Binding-site contacts:
Ligand atom O7 contacts residue LYS201 of chain 6.A at 3.4 Å (salt-bridge).
Ligand atom O1P contacts residue ASN123 of chain 4.A at 3.4 Å (h-bond).
Ligand atom O6 contacts residue HIS327 of chain 6.A at 3.4 Å.
Ligand atom O5P contacts residue GLY404 of chain 6.A at 3.2 Å (h-bond).
Ligand atom P2 contacts residue GLY403 of chain 6.A at 3.8 Å.
Ligand atom O4P contacts residue LYS175 of chain 6.A at 3.4 Å (salt-bridge).
Ligand atom O3P contacts residue HIS327 of chain 6.A at 3.8 Å.
Ligand atom C4 contacts residue LYS175 of chain 6.A at 3.5 Å.
Ligand atom O4P contacts residue GLY404 of chain 6.A at 2.6 Å (h-bond).
Ligand atom O2 contacts residue ASN123 of chain 4.A at 3.7 Å.
Ligand atom O7 contacts residue HIS327 of chain 6.A at 2.8 Å.
Ligand atom O7 contacts residue HIS294 of chain 6.A at 2.7 Å (h-bond).
Ligand atom O1P contacts residue HIS294 of chain 6.A at 3.7 Å.
Ligand atom O2P contacts residue HIS298 of chain 6.A at 3.2 Å (h-bond).
Ligand atom O6 contacts residue LYS201 of chain 6.A at 3.4 Å (salt-bridge).
Ligand atom O1P contacts residue ARG295 of chain 6.A at 3.5 Å.
Ligand atom O5P contacts residue GLY403 of chain 6.A at 2.6 Å (h-bond).
Ligand atom O3 contacts residue GLY380 of chain 6.A at 3.2 Å.
Ligand atom C contacts residue HIS294 of chain 6.A at 3.9 Å.
Ligand atom P2 contacts residue GLY380 of chain 6.A at 3.9 Å.
Ligand atom O2 contacts residue GLU204 of chain 6.A at 3.8 Å.
Ligand atom O6 contacts residue SER379 of chain 6.A at 3.2 Å.
Ligand atom C5 contacts residue LYS175 of chain 6.A at 3.3 Å.
Ligand atom O4 contacts residue LYS175 of chain 6.A at 3.4 Å (salt-bridge).
Ligand atom O6P contacts residue GLY380 of chain 6.A at 3.6 Å.
Ligand atom C1 contacts residue SER379 of chain 6.A at 3.1 Å.
Ligand atom O1 contacts residue ASN123 of chain 4.A at 3.6 Å (h-bond).
Ligand atom O5 contacts residue LYS175 of chain 6.A at 3.8 Å.
Ligand atom C contacts residue LYS201 of chain 6.A at 3.7 Å.
Ligand atom O5P contacts residue PHE402 of chain 6.A at 3.7 Å.
Ligand atom O6P contacts residue GLY381 of chain 6.A at 2.8 Å (h-bond).
Ligand atom O3P contacts residue ARG295 of chain 6.A at 2.8 Å (salt-bridge).
Ligand atom C contacts residue SER379 of chain 6.A at 3.6 Å.
Ligand atom O5 contacts residue GLY380 of chain 6.A at 3.2 Å.
Ligand atom O3P contacts residue SER379 of chain 6.A at 3.8 Å.
Ligand atom P2 contacts residue GLY404 of chain 6.A at 3.5 Å.
Ligand atom O1P contacts residue HIS298 of chain 6.A at 3.4 Å (h-bond).
Ligand atom P1 contacts residue ARG295 of chain 6.A at 3.7 Å.
Ligand atom C contacts residue HIS327 of chain 6.A at 3.4 Å.
Ligand atom O4P contacts residue GLY403 of chain 6.A at 3.3 Å.

This protein binds this small molecule.
Small molecule (SMILES): O=C(O)[C@@](O)(COP(=O)(O)O)[C@H](O)[C@H](O)COP(=O)(O)O

Sequence of chain 4.A:
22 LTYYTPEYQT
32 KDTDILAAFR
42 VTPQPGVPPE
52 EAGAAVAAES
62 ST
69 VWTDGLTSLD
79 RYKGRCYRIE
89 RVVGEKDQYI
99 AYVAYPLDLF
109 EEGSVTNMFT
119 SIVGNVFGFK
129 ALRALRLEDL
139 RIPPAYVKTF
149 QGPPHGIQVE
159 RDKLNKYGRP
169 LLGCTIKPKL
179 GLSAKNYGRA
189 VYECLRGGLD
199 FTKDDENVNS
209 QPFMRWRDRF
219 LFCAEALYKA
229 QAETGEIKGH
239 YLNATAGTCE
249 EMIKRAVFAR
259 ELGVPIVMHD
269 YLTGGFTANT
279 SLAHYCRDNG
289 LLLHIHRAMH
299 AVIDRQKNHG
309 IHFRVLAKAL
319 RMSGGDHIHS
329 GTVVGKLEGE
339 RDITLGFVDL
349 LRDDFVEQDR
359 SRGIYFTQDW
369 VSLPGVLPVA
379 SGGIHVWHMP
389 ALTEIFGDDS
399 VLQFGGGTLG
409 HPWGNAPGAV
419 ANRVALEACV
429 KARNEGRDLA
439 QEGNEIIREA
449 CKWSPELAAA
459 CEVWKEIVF

Sequence of chain 6.A:
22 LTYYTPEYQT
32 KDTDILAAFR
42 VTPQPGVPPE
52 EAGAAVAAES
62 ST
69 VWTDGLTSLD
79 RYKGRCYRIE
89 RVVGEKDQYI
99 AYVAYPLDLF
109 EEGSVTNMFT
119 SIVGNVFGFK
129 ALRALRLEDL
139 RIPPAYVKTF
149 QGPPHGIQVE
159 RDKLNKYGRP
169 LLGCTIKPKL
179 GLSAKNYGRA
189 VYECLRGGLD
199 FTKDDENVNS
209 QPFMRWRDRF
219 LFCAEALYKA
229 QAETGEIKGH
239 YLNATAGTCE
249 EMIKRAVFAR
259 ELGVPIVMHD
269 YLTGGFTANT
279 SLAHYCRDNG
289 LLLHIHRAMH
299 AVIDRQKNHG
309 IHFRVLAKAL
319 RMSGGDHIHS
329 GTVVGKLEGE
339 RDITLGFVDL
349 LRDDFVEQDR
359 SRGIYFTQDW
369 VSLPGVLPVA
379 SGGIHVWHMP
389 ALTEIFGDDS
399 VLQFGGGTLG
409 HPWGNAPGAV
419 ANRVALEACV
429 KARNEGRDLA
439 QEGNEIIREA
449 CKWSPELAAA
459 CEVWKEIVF